Sequence of chain 1.A:
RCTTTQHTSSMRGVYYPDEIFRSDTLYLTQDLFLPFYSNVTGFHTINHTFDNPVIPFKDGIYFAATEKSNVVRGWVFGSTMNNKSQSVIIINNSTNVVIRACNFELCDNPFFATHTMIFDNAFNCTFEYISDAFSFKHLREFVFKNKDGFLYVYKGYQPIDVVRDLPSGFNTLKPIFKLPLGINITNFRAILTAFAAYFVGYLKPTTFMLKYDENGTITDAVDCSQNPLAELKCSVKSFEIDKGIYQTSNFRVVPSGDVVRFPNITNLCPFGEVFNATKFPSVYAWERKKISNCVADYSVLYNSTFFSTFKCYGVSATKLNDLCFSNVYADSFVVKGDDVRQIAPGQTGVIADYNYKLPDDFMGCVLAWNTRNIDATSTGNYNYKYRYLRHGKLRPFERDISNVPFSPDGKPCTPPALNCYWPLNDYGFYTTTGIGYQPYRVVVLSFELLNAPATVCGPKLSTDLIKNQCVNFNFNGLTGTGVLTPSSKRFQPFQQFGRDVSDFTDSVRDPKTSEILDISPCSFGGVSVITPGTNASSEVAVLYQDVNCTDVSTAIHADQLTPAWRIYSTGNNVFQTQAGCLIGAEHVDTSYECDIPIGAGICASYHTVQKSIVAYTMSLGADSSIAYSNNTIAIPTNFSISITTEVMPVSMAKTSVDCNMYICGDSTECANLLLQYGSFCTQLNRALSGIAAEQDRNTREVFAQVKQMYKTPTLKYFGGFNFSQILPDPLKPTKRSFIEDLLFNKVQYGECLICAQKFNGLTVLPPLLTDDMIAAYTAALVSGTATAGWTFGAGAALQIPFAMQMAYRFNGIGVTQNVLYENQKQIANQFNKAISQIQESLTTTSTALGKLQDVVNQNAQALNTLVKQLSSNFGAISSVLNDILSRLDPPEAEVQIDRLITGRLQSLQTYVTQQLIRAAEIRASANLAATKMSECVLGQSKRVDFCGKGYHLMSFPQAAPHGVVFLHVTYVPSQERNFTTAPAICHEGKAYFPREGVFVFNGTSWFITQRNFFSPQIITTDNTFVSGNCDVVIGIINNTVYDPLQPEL

Binding-site contacts:
Ligand atom C7 contacts residue ASN92 of chain 1.A at 3.2 Å.
Ligand atom C8 contacts residue ASN92 of chain 1.A at 3.9 Å.
Ligand atom O5 contacts residue ASN92 of chain 1.A at 2.4 Å (h-bond).
Ligand atom C3 contacts residue ASN92 of chain 1.A at 3.6 Å.
Ligand atom C4 contacts residue ASN92 of chain 1.A at 4.1 Å.
Ligand atom O7 contacts residue ASN92 of chain 1.A at 3.3 Å (h-bond).
Ligand atom C1 contacts residue ASN92 of chain 1.A at 1.4 Å.
Ligand atom C2 contacts residue ASN92 of chain 1.A at 2.4 Å.
Ligand atom C5 contacts residue ASN92 of chain 1.A at 3.7 Å.
Ligand atom N2 contacts residue ASN92 of chain 1.A at 2.8 Å (h-bond).

The protein below binds the small molecule below.
Small molecule (SMILES): CC(=O)N[C@@H]1[C@@H](O)[C@H](O)[C@@H](CO)O[C@H]1O